Binding-site contacts:
Ligand atom N1 contacts residue GLY422 of chain 1.S at 3.0 Å (h-bond).
Ligand atom C6 contacts residue SER415 of chain 1.S at 4.0 Å.
Ligand atom N6 contacts residue PRO416 of chain 1.S at 3.9 Å.
Ligand atom C5' contacts residue HIS413 of chain 1.S at 3.7 Å.
Ligand atom O5' contacts residue ASP409 of chain 1.U at 3.6 Å.
Ligand atom C2 contacts residue PRO414 of chain 1.S at 4.1 Å (hydrophobic).
Ligand atom N9 contacts residue PRO204 of chain 1.S at 4.2 Å.
Ligand atom OP2 contacts residue DC1 of chain 1.SC at 2.5 Å (h-bond).
Ligand atom C5' contacts residue ASP409 of chain 1.U at 4.0 Å.
Ligand atom C5' contacts residue DC1 of chain 1.SC at 3.9 Å.
Ligand atom C2 contacts residue ILE405 of chain 1.S at 4.1 Å (hydrophobic).
Ligand atom C6 contacts residue GLY422 of chain 1.S at 3.8 Å.
Ligand atom C6 contacts residue PRO414 of chain 1.S at 3.5 Å (hydrophobic).
Ligand atom C4' contacts residue DC1 of chain 1.SC at 4.1 Å.
Ligand atom N6 contacts residue SER415 of chain 1.S at 3.4 Å.
Ligand atom C5 contacts residue PRO414 of chain 1.S at 4.1 Å (hydrophobic).
Ligand atom C1' contacts residue DC1 of chain 1.SC at 3.8 Å.
Ligand atom C2' contacts residue PRO414 of chain 1.S at 3.5 Å (hydrophobic).
Ligand atom N7 contacts residue PRO204 of chain 1.S at 4.0 Å.
Ligand atom N7 contacts residue SER415 of chain 1.S at 3.8 Å.
Ligand atom C8 contacts residue HIS413 of chain 1.S at 3.6 Å.
Ligand atom C2 contacts residue GLY422 of chain 1.S at 3.5 Å.
Ligand atom N6 contacts residue GLY420 of chain 1.S at 4.2 Å.
Ligand atom N7 contacts residue HIS413 of chain 1.S at 4.0 Å.
Ligand atom OP1 contacts residue ASN411 of chain 1.U at 3.6 Å.
Ligand atom N1 contacts residue PRO414 of chain 1.S at 3.5 Å (h-bond).
Ligand atom C3' contacts residue HIS413 of chain 1.S at 3.6 Å.
Ligand atom N3 contacts residue PRO414 of chain 1.S at 3.9 Å.
Ligand atom O5' contacts residue DC1 of chain 1.SC at 2.5 Å (h-bond).
Ligand atom N6 contacts residue GLY422 of chain 1.S at 3.1 Å (h-bond).
Ligand atom O4' contacts residue DC1 of chain 1.SC at 3.3 Å.
Ligand atom C5 contacts residue PRO204 of chain 1.S at 3.9 Å (hydrophobic).
Ligand atom C8 contacts residue PRO204 of chain 1.S at 4.1 Å (hydrophobic).
Ligand atom N6 contacts residue PRO414 of chain 1.S at 3.7 Å.
Ligand atom OP1 contacts residue DC1 of chain 1.SC at 2.5 Å (h-bond).
Ligand atom P contacts residue DC1 of chain 1.SC at 1.6 Å.
Ligand atom C4 contacts residue PRO204 of chain 1.S at 4.0 Å (hydrophobic).
Ligand atom N6 contacts residue PHE421 of chain 1.S at 4.1 Å.
Ligand atom N1 contacts residue VAL203 of chain 1.S at 4.0 Å.
Ligand atom O3' contacts residue HIS413 of chain 1.S at 4.1 Å.

Sequence of chain 1.S:
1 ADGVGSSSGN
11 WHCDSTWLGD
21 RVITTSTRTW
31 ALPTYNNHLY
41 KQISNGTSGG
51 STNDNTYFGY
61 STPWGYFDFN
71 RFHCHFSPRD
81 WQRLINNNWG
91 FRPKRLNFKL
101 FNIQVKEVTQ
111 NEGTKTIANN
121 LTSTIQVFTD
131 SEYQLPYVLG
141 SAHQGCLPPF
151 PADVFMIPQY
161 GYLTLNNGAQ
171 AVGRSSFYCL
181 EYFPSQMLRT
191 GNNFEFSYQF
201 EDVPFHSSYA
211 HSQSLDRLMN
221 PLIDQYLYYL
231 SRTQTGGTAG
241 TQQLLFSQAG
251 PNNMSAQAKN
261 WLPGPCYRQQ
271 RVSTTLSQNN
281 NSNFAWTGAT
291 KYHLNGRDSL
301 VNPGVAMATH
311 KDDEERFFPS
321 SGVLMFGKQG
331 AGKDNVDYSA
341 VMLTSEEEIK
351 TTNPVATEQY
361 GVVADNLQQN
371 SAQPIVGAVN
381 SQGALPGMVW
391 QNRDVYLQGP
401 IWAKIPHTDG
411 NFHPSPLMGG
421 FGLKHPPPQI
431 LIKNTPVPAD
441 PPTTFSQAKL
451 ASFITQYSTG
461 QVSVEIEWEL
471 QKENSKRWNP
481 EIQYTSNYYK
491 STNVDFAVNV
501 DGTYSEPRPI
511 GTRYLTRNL

Sequence of chain 1.U:
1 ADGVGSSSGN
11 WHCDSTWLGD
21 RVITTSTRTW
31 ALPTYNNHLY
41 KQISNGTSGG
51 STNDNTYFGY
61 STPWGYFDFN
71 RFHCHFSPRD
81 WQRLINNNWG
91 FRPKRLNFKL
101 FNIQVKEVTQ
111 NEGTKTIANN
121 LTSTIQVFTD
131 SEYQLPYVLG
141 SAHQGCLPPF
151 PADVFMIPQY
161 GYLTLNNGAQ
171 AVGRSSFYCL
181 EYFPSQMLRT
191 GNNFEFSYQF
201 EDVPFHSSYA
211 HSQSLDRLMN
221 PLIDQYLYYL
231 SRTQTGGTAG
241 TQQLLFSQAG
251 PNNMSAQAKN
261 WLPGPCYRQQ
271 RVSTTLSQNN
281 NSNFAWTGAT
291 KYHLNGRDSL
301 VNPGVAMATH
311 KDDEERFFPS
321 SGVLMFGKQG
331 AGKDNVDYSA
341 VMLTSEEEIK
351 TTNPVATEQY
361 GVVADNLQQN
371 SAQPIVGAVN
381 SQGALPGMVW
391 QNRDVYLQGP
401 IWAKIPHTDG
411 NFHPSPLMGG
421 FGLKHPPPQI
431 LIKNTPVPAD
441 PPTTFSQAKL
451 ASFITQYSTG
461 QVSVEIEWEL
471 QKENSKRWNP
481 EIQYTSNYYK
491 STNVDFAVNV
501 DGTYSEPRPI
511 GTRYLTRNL

This protein binds this small molecule.
Small molecule (SMILES): Nc1ncnc2c1ncn2[C@H]1C[C@H](O)[C@@H](COP(=O)(O)O)O1